Binding-site contacts:
Ligand atom C2 contacts residue ASN95 of chain 1.A at 2.4 Å.
Ligand atom C2 contacts residue GLU74 of chain 1.A at 4.5 Å.
Ligand atom O7 contacts residue ASN72 of chain 1.A at 3.2 Å (h-bond).
Ligand atom C4 contacts residue ASN95 of chain 1.A at 4.2 Å.
Ligand atom C1 contacts residue GLU74 of chain 1.A at 3.8 Å.
Ligand atom C8 contacts residue ASN72 of chain 1.A at 3.5 Å.
Ligand atom C1 contacts residue ASN95 of chain 1.A at 1.4 Å.
Ligand atom O6 contacts residue GLU94 of chain 1.A at 3.7 Å.
Ligand atom O7 contacts residue CYS98 of chain 1.A at 3.5 Å.
Ligand atom C7 contacts residue CYS98 of chain 1.A at 4.1 Å (hydrophobic).
Ligand atom O5 contacts residue GLU94 of chain 1.A at 4.4 Å.
Ligand atom C7 contacts residue GLU74 of chain 1.A at 3.9 Å.
Ligand atom C3 contacts residue ARG229 of chain 1.A at 3.7 Å.
Ligand atom O7 contacts residue ASN95 of chain 1.A at 2.8 Å (h-bond).
Ligand atom N2 contacts residue GLU74 of chain 1.A at 4.0 Å.
Ligand atom C6 contacts residue GLU94 of chain 1.A at 4.0 Å.
Ligand atom C8 contacts residue ARG229 of chain 1.A at 4.2 Å.
Ligand atom C6 contacts residue ARG229 of chain 1.A at 4.2 Å.
Ligand atom C5 contacts residue ASN95 of chain 1.A at 3.7 Å.
Ligand atom C8 contacts residue SER145 of chain 1.A at 4.5 Å.
Ligand atom C7 contacts residue ASN72 of chain 1.A at 4.0 Å.
Ligand atom C8 contacts residue ASN95 of chain 1.A at 4.1 Å.
Ligand atom O5 contacts residue ASN95 of chain 1.A at 2.3 Å (h-bond).
Ligand atom C8 contacts residue CYS98 of chain 1.A at 4.1 Å (hydrophobic).
Ligand atom O6 contacts residue ARG229 of chain 1.A at 4.3 Å.
Ligand atom C7 contacts residue ASN95 of chain 1.A at 2.9 Å.
Ligand atom C8 contacts residue GLU74 of chain 1.A at 3.8 Å.
Ligand atom C7 contacts residue ARG229 of chain 1.A at 3.7 Å.
Ligand atom O3 contacts residue ARG229 of chain 1.A at 2.8 Å (salt-bridge).
Ligand atom C3 contacts residue ASN95 of chain 1.A at 3.7 Å.
Ligand atom N2 contacts residue ASN95 of chain 1.A at 2.9 Å (h-bond).
Ligand atom C8 contacts residue ALA143 of chain 1.A at 4.4 Å (hydrophobic).
Ligand atom O7 contacts residue ARG229 of chain 1.A at 3.6 Å.
Ligand atom N2 contacts residue ARG229 of chain 1.A at 3.2 Å (salt-bridge).
Ligand atom C2 contacts residue ARG229 of chain 1.A at 3.5 Å.

Sequence of chain 1.A:
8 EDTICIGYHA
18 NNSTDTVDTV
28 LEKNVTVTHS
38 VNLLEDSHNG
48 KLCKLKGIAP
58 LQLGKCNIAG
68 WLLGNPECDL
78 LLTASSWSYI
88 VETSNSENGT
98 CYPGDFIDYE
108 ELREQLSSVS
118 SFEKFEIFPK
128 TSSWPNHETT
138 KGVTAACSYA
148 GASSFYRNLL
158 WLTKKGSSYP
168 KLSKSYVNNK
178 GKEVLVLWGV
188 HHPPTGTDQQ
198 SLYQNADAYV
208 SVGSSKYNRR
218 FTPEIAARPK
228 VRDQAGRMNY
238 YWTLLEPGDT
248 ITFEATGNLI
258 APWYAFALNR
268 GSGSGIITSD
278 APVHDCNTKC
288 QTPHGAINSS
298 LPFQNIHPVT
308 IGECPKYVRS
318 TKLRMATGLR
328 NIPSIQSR

This small molecule binds to this protein.
Small molecule (SMILES): CC(=O)N[C@H]1[C@H](O[C@H]2[C@H](O)[C@@H](NC(C)=O)CO[C@@H]2CO)O[C@H](CO)[C@@H](O[C@@H]2O[C@H](CO)[C@@H](O)[C@H](O)[C@@H]2O)[C@@H]1O